Sequence of chain 1.D:
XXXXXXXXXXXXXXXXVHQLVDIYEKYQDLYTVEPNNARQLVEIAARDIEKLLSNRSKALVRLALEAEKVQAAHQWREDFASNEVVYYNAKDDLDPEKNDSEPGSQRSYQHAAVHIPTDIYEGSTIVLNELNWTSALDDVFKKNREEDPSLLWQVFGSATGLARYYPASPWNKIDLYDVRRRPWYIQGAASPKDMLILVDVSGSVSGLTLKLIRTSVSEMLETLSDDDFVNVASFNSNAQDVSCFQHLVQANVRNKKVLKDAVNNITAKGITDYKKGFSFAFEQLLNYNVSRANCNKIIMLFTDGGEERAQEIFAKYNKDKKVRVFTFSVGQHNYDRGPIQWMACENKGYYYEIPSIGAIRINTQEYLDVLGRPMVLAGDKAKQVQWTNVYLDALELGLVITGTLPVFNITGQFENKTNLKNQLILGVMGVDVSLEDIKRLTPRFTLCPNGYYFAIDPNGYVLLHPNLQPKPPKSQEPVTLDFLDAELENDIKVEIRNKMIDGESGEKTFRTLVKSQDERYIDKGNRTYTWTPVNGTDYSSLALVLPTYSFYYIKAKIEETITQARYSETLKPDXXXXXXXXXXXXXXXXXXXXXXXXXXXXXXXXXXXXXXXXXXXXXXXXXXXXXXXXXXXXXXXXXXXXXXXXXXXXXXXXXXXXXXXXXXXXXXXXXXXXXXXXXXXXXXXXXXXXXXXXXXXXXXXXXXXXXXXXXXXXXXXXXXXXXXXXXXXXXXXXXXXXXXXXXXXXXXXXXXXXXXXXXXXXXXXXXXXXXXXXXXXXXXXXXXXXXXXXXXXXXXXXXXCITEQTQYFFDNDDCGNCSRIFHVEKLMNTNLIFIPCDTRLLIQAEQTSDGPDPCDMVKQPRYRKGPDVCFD

Binding-site contacts:
Ligand atom C1 contacts residue ASN326 of chain 1.D at 3.5 Å.
Ligand atom C3 contacts residue ASN326 of chain 1.D at 3.9 Å.
Ligand atom C2 contacts residue ASN326 of chain 1.D at 3.5 Å.
Ligand atom O5 contacts residue ASN326 of chain 1.D at 2.8 Å (h-bond).
Ligand atom C6 contacts residue ASP322 of chain 1.D at 4.4 Å.
Ligand atom C6 contacts residue ASN326 of chain 1.D at 3.4 Å.
Ligand atom C5 contacts residue ASN326 of chain 1.D at 3.3 Å.
Ligand atom O3 contacts residue ASN326 of chain 1.D at 4.5 Å.
Ligand atom O7 contacts residue ASN326 of chain 1.D at 3.7 Å.
Ligand atom O6 contacts residue ASP322 of chain 1.D at 4.3 Å.
Ligand atom O4 contacts residue ASN326 of chain 1.D at 4.5 Å.
Ligand atom C4 contacts residue ASN326 of chain 1.D at 3.3 Å.

The protein below binds the small molecule below.
Small molecule (SMILES): CC(=O)N[C@@H]1[C@@H](O)[C@H](O)[C@@H](CO)O[C@H]1O